Sequence of chain 1.A:
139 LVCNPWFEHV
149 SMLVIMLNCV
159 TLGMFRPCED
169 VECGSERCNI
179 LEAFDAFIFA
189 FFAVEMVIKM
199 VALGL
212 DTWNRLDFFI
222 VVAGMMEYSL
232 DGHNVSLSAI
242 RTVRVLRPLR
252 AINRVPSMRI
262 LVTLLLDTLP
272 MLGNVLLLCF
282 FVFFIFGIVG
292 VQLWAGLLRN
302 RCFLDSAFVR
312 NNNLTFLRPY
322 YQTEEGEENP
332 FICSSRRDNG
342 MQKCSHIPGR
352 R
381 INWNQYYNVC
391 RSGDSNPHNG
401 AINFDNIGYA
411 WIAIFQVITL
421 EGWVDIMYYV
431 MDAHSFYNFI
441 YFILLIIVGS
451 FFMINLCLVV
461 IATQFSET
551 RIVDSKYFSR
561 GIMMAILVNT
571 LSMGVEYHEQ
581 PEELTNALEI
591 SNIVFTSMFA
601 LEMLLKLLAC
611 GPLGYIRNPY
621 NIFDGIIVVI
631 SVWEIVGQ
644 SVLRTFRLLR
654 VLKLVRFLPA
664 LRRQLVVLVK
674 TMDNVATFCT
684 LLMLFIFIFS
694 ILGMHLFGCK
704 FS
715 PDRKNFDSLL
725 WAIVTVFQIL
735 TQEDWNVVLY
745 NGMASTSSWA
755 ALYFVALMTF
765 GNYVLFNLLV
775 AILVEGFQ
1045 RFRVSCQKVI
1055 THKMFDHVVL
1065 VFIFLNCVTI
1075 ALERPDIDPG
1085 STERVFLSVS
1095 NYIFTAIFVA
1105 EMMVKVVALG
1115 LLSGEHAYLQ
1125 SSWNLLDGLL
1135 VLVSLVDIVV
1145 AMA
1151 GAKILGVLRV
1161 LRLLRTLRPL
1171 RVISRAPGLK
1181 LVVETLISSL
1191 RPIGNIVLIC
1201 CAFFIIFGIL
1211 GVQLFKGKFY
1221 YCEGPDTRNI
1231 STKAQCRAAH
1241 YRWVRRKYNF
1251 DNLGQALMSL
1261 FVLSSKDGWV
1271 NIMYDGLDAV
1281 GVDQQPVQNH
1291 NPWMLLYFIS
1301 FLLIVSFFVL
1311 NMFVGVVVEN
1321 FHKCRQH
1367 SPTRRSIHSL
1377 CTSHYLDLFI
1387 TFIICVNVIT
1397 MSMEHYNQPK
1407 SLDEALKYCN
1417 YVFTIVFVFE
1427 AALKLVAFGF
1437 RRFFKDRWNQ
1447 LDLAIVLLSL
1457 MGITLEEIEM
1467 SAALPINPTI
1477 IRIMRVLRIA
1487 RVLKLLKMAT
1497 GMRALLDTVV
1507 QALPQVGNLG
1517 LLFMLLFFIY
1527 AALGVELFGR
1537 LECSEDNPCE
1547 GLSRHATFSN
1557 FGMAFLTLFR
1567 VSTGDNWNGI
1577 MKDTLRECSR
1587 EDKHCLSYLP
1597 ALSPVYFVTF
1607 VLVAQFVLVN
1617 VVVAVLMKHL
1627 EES

Binding-site contacts:
Ligand atom C6 contacts residue ASN388 of chain 1.A at 4.2 Å.
Ligand atom C8 contacts residue TYR386 of chain 1.A at 3.9 Å (hydrophobic).
Ligand atom O7 contacts residue PHE309 of chain 1.A at 3.6 Å.
Ligand atom O3 contacts residue ASP306 of chain 1.A at 3.4 Å (salt-bridge).
Ligand atom N2 contacts residue ASN388 of chain 1.A at 3.3 Å (h-bond).
Ligand atom C1 contacts residue ASN388 of chain 1.A at 1.5 Å.
Ligand atom C5 contacts residue ASN388 of chain 1.A at 3.4 Å.
Ligand atom O6 contacts residue VAL389 of chain 1.A at 4.1 Å.
Ligand atom O6 contacts residue ASN388 of chain 1.A at 3.9 Å.
Ligand atom O7 contacts residue ASN388 of chain 1.A at 3.9 Å.
Ligand atom O5 contacts residue ASP306 of chain 1.A at 4.4 Å.
Ligand atom C2 contacts residue ASP306 of chain 1.A at 4.2 Å.
Ligand atom C4 contacts residue ASP306 of chain 1.A at 2.9 Å.
Ligand atom C6 contacts residue ASP306 of chain 1.A at 4.2 Å.
Ligand atom C2 contacts residue ASN388 of chain 1.A at 2.6 Å.
Ligand atom C5 contacts residue ASP306 of chain 1.A at 4.0 Å.
Ligand atom O6 contacts residue ASP306 of chain 1.A at 3.6 Å (salt-bridge).
Ligand atom O7 contacts residue TYR386 of chain 1.A at 3.8 Å.
Ligand atom O4 contacts residue ASP306 of chain 1.A at 3.4 Å (salt-bridge).
Ligand atom C3 contacts residue ASN388 of chain 1.A at 3.8 Å.
Ligand atom C7 contacts residue PHE309 of chain 1.A at 4.4 Å (hydrophobic).
Ligand atom O5 contacts residue ASN388 of chain 1.A at 2.0 Å (h-bond).
Ligand atom C3 contacts residue ASP306 of chain 1.A at 3.6 Å.
Ligand atom C4 contacts residue ASN388 of chain 1.A at 4.0 Å.
Ligand atom C7 contacts residue TYR386 of chain 1.A at 4.2 Å (hydrophobic).
Ligand atom C7 contacts residue ASN388 of chain 1.A at 3.9 Å.

A small-molecule ligand and the protein it binds are described below.
Small molecule (SMILES): CC(=O)N[C@@H]1[C@@H](O)[C@H](O)[C@@H](CO)O[C@H]1O